Binding-site contacts:
Ligand atom OP1 contacts residue GLU235 of chain 1.A at 3.0 Å (salt-bridge).
Ligand atom O1P contacts residue LYS254 of chain 1.A at 2.9 Å (salt-bridge).
Ligand atom O2 contacts residue GLN253 of chain 1.A at 3.4 Å (h-bond).
Ligand atom S contacts residue LYS254 of chain 1.A at 3.5 Å.
Ligand atom O4' contacts residue GLY118 of chain 1.A at 3.2 Å.
Ligand atom OP2 contacts residue LYS237 of chain 1.A at 3.3 Å (salt-bridge).
Ligand atom OP1 contacts residue MN1 of chain 1.E at 2.3 Å.
Ligand atom C5' contacts residue GLY118 of chain 1.A at 3.4 Å.
Ligand atom N1 contacts residue TYR163 of chain 1.A at 3.4 Å (h-bond).
Ligand atom O4 contacts residue LYS110 of chain 1.A at 3.4 Å (salt-bridge).
Ligand atom O2 contacts residue HIS120 of chain 1.A at 2.9 Å (h-bond).
Ligand atom OP3 contacts residue MN1 of chain 1.F at 2.1 Å.
Ligand atom O2' contacts residue GLY162 of chain 1.A at 3.4 Å.
Ligand atom O2' contacts residue GLY118 of chain 1.A at 2.6 Å (h-bond).
Ligand atom N3 contacts residue GLN253 of chain 1.A at 3.3 Å.
Ligand atom C2 contacts residue GLN253 of chain 1.A at 3.4 Å.
Ligand atom O2' contacts residue PHE117 of chain 1.A at 3.5 Å.
Ligand atom C5' contacts residue ALA158 of chain 1.A at 3.4 Å (hydrophobic).
Ligand atom C5' contacts residue GLU166 of chain 1.A at 3.3 Å.
Ligand atom P contacts residue MN1 of chain 1.F at 3.4 Å.
Ligand atom O4' contacts residue TYR163 of chain 1.A at 3.1 Å.
Ligand atom P contacts residue LYS237 of chain 1.A at 3.5 Å.
Ligand atom OP1 contacts residue LYS237 of chain 1.A at 2.8 Å (salt-bridge).
Ligand atom P contacts residue GLU235 of chain 1.A at 3.3 Å.
Ligand atom C4 contacts residue GLN253 of chain 1.A at 3.5 Å.
Ligand atom O4' contacts residue HIS120 of chain 1.A at 3.3 Å.
Ligand atom OP2 contacts residue GLN261 of chain 1.A at 3.2 Å (h-bond).
Ligand atom O4' contacts residue TYR159 of chain 1.A at 3.4 Å.
Ligand atom P contacts residue MN1 of chain 1.E at 2.8 Å.
Ligand atom OP1 contacts residue LEU236 of chain 1.A at 3.1 Å (h-bond).
Ligand atom OP3 contacts residue GLU235 of chain 1.A at 3.0 Å (salt-bridge).
Ligand atom OP3 contacts residue MN1 of chain 1.E at 2.2 Å.
Ligand atom O4 contacts residue THR249 of chain 1.A at 3.5 Å.
Ligand atom O2' contacts residue TYR159 of chain 1.A at 2.6 Å (h-bond).
Ligand atom O3' contacts residue GLY118 of chain 1.A at 3.5 Å (h-bond).
Ligand atom O2 contacts residue TYR159 of chain 1.A at 3.0 Å.
Ligand atom O2 contacts residue GLY119 of chain 1.A at 3.5 Å.
Ligand atom OP3 contacts residue ASP217 of chain 1.A at 3.1 Å (salt-bridge).
Ligand atom C1' contacts residue TYR163 of chain 1.A at 3.3 Å (hydrophobic).
Ligand atom O4 contacts residue LEU144 of chain 1.A at 3.5 Å.

Sequence of chain 1.A:
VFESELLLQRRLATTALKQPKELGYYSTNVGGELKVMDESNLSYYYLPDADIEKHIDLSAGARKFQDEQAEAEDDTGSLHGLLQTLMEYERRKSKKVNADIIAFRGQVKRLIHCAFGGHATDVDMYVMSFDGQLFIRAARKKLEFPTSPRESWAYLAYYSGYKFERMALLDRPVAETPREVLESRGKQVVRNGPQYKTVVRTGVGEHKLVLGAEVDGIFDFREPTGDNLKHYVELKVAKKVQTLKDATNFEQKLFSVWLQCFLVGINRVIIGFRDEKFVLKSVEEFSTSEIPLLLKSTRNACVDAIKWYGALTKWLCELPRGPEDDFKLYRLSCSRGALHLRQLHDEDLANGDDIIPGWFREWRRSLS

A protein and the small-molecule ligand that binds it are described below.
Small molecule (SMILES): O=c1ccn([C@@H]2O[C@H](CO[P](=O)(O)O[C@H]3[C@@H](O)[C@H](n4ccc(=O)[nH]c4=O)O[C@@H]3CO[P](=O)(O)O[C@H]3[C@@H](O)[C@H](n4ccc(=O)[nH]c4=O)O[C@@H]3CO[P](=O)(O)O[C@H]3[C@@H](O)[C@H](n4ccc(=O)[nH]c4=O)O[C@@H]3CO[P](=O)(S)O[C@H]3[C@@H](O)[C@H](n4ccc(=O)[nH]c4=O)O[C@@H]3CO[P](=O)(S)O[C@H]3[C@@H](O)[C@H](n4ccc(=O)[nH]c4=O)O[C@@H]3COP(=O)(O)O)[C@@H](O)[C@H]2O)c(=O)[nH]1